Binding-site contacts:
Ligand atom C5 contacts residue ASN58 of chain 1.E at 3.6 Å.
Ligand atom C4 contacts residue TRP50 of chain 1.H at 4.1 Å (hydrophobic).
Ligand atom O7 contacts residue SER52 of chain 1.H at 4.0 Å.
Ligand atom C4 contacts residue ASN58 of chain 1.E at 4.2 Å.
Ligand atom C2 contacts residue ASN58 of chain 1.E at 2.6 Å.
Ligand atom C2 contacts residue TRP50 of chain 1.H at 3.9 Å (hydrophobic).
Ligand atom O6 contacts residue THR31 of chain 1.H at 3.4 Å (h-bond).
Ligand atom C1 contacts residue TRP50 of chain 1.H at 3.9 Å (hydrophobic).
Ligand atom C6 contacts residue TRP50 of chain 1.H at 3.7 Å (hydrophobic).
Ligand atom C4 contacts residue TYR49 of chain 1.H at 4.3 Å (hydrophobic).
Ligand atom C7 contacts residue GLU57 of chain 1.E at 4.0 Å.
Ligand atom C7 contacts residue GLY16 of chain 1.F at 4.3 Å.
Ligand atom C5 contacts residue TRP50 of chain 1.H at 4.3 Å (hydrophobic).
Ligand atom O4 contacts residue TYR49 of chain 1.H at 3.7 Å.
Ligand atom C8 contacts residue SER17 of chain 1.F at 3.5 Å.
Ligand atom O5 contacts residue TRP50 of chain 1.H at 4.1 Å.
Ligand atom O6 contacts residue THR53 of chain 1.H at 3.7 Å.
Ligand atom O6 contacts residue TRP50 of chain 1.H at 4.3 Å.
Ligand atom O7 contacts residue GLU57 of chain 1.E at 3.2 Å.
Ligand atom C3 contacts residue ASN58 of chain 1.E at 3.9 Å.
Ligand atom O4 contacts residue TRP50 of chain 1.H at 4.3 Å.
Ligand atom O5 contacts residue ASN58 of chain 1.E at 2.2 Å (h-bond).
Ligand atom C5 contacts residue TRP50 of chain 1.H at 3.7 Å (hydrophobic).
Ligand atom C4 contacts residue TRP50 of chain 1.H at 4.3 Å (hydrophobic).
Ligand atom C5 contacts residue TYR49 of chain 1.H at 3.8 Å (hydrophobic).
Ligand atom O7 contacts residue ASN58 of chain 1.E at 3.9 Å.
Ligand atom C7 contacts residue THR53 of chain 1.H at 3.7 Å.
Ligand atom C1 contacts residue ASN58 of chain 1.E at 1.5 Å.
Ligand atom C6 contacts residue THR53 of chain 1.H at 4.2 Å.
Ligand atom N2 contacts residue ASN58 of chain 1.E at 3.2 Å.
Ligand atom N2 contacts residue GLU57 of chain 1.E at 3.9 Å.
Ligand atom C3 contacts residue TYR49 of chain 1.H at 4.1 Å (hydrophobic).
Ligand atom C6 contacts residue THR31 of chain 1.H at 3.9 Å.
Ligand atom O7 contacts residue SER17 of chain 1.F at 4.3 Å.
Ligand atom C8 contacts residue GLY16 of chain 1.F at 3.8 Å.
Ligand atom C7 contacts residue ASN58 of chain 1.E at 3.6 Å.
Ligand atom O5 contacts residue TRP50 of chain 1.H at 4.2 Å.
Ligand atom O7 contacts residue THR53 of chain 1.H at 3.5 Å.
Ligand atom C3 contacts residue TRP50 of chain 1.H at 3.6 Å (hydrophobic).
Ligand atom C8 contacts residue THR53 of chain 1.H at 3.9 Å.

Sequence of chain 1.E:
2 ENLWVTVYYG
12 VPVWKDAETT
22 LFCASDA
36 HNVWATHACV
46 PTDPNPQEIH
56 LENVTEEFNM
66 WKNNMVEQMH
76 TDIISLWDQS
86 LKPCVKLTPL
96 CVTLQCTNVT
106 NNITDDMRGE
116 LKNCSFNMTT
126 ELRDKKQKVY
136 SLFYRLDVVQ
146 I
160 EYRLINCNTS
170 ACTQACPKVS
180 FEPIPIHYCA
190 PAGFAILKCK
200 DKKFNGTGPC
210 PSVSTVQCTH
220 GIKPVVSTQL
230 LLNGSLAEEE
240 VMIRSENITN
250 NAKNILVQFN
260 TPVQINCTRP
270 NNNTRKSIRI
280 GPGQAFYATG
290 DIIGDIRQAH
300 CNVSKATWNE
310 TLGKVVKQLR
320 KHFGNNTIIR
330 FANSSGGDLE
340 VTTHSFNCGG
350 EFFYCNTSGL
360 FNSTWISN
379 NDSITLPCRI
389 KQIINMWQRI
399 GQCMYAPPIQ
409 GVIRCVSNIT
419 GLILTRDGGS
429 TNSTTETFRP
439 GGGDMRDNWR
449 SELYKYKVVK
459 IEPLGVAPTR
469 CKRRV

Sequence of chain 1.H:
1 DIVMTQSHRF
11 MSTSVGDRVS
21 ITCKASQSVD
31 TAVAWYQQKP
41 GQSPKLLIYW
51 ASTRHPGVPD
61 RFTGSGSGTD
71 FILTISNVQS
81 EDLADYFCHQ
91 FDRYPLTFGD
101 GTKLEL

This protein binds this small molecule.
Small molecule (SMILES): CC(=O)N[C@H]1[C@H](O[C@H]2[C@H](O)[C@@H](NC(C)=O)CO[C@@H]2CO)O[C@H](CO)[C@@H](O[C@@H]2O[C@H](CO)[C@@H](O)[C@H](O)[C@@H]2O)[C@@H]1O

Sequence of chain 1.F:
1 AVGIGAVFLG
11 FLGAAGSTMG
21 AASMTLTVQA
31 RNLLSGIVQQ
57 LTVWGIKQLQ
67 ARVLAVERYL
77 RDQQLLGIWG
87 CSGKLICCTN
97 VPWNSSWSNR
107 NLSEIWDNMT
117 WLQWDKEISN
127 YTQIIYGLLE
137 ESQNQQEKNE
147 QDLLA